Binding-site contacts:
Ligand atom O6 contacts residue ASP212 of chain 1.H at 2.9 Å (salt-bridge).
Ligand atom C2 contacts residue MG1 of chain 1.RA at 2.9 Å.
Ligand atom C2 contacts residue ASP212 of chain 1.H at 3.8 Å.
Ligand atom C1 contacts residue THR244 of chain 1.H at 4.0 Å.
Ligand atom O4 contacts residue ARG210 of chain 1.H at 3.4 Å (salt-bridge).
Ligand atom C1 contacts residue ALA209 of chain 1.H at 3.8 Å (hydrophobic).
Ligand atom C1 contacts residue LYS186 of chain 1.H at 3.5 Å.
Ligand atom O5 contacts residue MG1 of chain 1.RA at 2.1 Å.
Ligand atom O3 contacts residue LYS186 of chain 1.H at 3.6 Å.
Ligand atom C2 contacts residue ALA209 of chain 1.H at 3.6 Å (hydrophobic).
Ligand atom O6 contacts residue GLU188 of chain 1.H at 3.1 Å (salt-bridge).
Ligand atom C2 contacts residue GLU188 of chain 1.H at 3.6 Å.
Ligand atom O6 contacts residue MG1 of chain 1.RA at 2.1 Å.
Ligand atom O3 contacts residue ALA209 of chain 1.H at 4.1 Å.
Ligand atom O4 contacts residue ASP212 of chain 1.H at 3.9 Å.
Ligand atom O3 contacts residue ARG87 of chain 1.H at 4.0 Å.
Ligand atom C2 contacts residue THR244 of chain 1.H at 3.6 Å.
Ligand atom O6 contacts residue GLY211 of chain 1.H at 3.6 Å.
Ligand atom C2 contacts residue ARG210 of chain 1.H at 4.4 Å.
Ligand atom O5 contacts residue ALA209 of chain 1.H at 4.1 Å.
Ligand atom O4 contacts residue MG1 of chain 1.RA at 4.1 Å.
Ligand atom O4 contacts residue ALA209 of chain 1.H at 3.2 Å.
Ligand atom O6 contacts residue ALA209 of chain 1.H at 3.9 Å.
Ligand atom O3 contacts residue MET276 of chain 1.H at 4.1 Å.
Ligand atom O5 contacts residue ASP212 of chain 1.H at 4.1 Å.
Ligand atom O5 contacts residue GLU188 of chain 1.H at 3.1 Å (salt-bridge).
Ligand atom C2 contacts residue GLY211 of chain 1.H at 3.7 Å.
Ligand atom C1 contacts residue MG1 of chain 1.RA at 2.9 Å.
Ligand atom O3 contacts residue MET207 of chain 1.H at 4.2 Å.
Ligand atom O3 contacts residue THR244 of chain 1.H at 3.5 Å (h-bond).
Ligand atom O5 contacts residue LYS186 of chain 1.H at 2.7 Å (salt-bridge).
Ligand atom O4 contacts residue THR244 of chain 1.H at 2.6 Å (h-bond).
Ligand atom O3 contacts residue MG1 of chain 1.RA at 4.1 Å.
Ligand atom C1 contacts residue GLU188 of chain 1.H at 3.8 Å.
Ligand atom O4 contacts residue GLY211 of chain 1.H at 2.8 Å (h-bond).

Sequence of chain 1.H:
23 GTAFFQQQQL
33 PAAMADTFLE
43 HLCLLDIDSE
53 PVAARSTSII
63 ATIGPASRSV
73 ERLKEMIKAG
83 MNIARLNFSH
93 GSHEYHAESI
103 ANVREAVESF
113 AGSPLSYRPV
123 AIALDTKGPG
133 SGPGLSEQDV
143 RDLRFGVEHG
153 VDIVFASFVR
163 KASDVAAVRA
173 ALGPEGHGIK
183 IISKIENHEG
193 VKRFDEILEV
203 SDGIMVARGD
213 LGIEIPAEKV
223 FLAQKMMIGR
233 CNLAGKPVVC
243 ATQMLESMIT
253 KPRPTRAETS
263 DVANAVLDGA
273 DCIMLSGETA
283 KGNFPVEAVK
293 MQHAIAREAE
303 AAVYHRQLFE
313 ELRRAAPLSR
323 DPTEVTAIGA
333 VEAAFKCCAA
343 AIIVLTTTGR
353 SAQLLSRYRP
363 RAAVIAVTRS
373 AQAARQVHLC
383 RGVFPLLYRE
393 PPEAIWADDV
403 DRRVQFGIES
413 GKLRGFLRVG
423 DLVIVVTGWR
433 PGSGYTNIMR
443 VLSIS

This protein binds this small molecule.
Small molecule (SMILES): O=C(O)C(=O)O